Binding-site contacts:
Ligand atom N3 contacts residue SER198 of chain 1.A at 3.0 Å (h-bond).
Ligand atom C24 contacts residue ARG220 of chain 1.A at 3.5 Å.
Ligand atom C30 contacts residue ALA93 of chain 1.A at 3.7 Å (hydrophobic).
Ligand atom C25 contacts residue LEU92 of chain 1.A at 3.6 Å (hydrophobic).
Ligand atom C25 contacts residue THR91 of chain 1.A at 3.5 Å.
Ligand atom C12 contacts residue GLN195 of chain 1.A at 3.7 Å.
Ligand atom N5 contacts residue SER193 of chain 1.A at 3.6 Å.
Ligand atom O1 contacts residue TRP218 of chain 1.A at 3.1 Å.
Ligand atom N6 contacts residue GLY229 of chain 1.A at 3.5 Å.
Ligand atom N7 contacts residue GLY221 of chain 1.A at 3.0 Å (h-bond).
Ligand atom O1 contacts residue GLY219 of chain 1.A at 3.3 Å (h-bond).
Ligand atom C5 contacts residue SER198 of chain 1.A at 2.5 Å.
Ligand atom N3 contacts residue SER217 of chain 1.A at 2.8 Å (h-bond).
Ligand atom N6 contacts residue ASP192 of chain 1.A at 2.9 Å (salt-bridge).
Ligand atom N7 contacts residue ASP192 of chain 1.A at 2.9 Å (salt-bridge).
Ligand atom O3 contacts residue GLN195 of chain 1.A at 2.7 Å (h-bond).
Ligand atom C19 contacts residue HIS94 of chain 1.A at 3.6 Å.
Ligand atom C24 contacts residue THR91 of chain 1.A at 3.3 Å.
Ligand atom C3 contacts residue HIS94 of chain 1.A at 3.1 Å.
Ligand atom C29 contacts residue HIS94 of chain 1.A at 3.5 Å.
Ligand atom C23 contacts residue ASP192 of chain 1.A at 3.6 Å.
Ligand atom O2 contacts residue SER198 of chain 1.A at 2.0 Å (h-bond).
Ligand atom C28 contacts residue HIS94 of chain 1.A at 3.6 Å.
Ligand atom C24 contacts residue LEU92 of chain 1.A at 3.4 Å (hydrophobic).
Ligand atom C26 contacts residue THR91 of chain 1.A at 3.1 Å.
Ligand atom C27 contacts residue ASP90 of chain 1.A at 3.2 Å.
Ligand atom C20 contacts residue SER198 of chain 1.A at 2.9 Å.
Ligand atom N3 contacts residue HIS46 of chain 1.A at 3.5 Å (h-bond).
Ligand atom O5 contacts residue GLY219 of chain 1.A at 3.7 Å.
Ligand atom C20 contacts residue CYS194 of chain 1.A at 3.3 Å (hydrophobic).
Ligand atom O5 contacts residue ARG220 of chain 1.A at 2.9 Å (salt-bridge).
Ligand atom N1 contacts residue GLY219 of chain 1.A at 2.8 Å (h-bond).
Ligand atom C23 contacts residue SER193 of chain 1.A at 3.2 Å.
Ligand atom N7 contacts residue SER193 of chain 1.A at 3.7 Å.
Ligand atom O2 contacts residue HIS46 of chain 1.A at 2.8 Å (h-bond).
Ligand atom N6 contacts residue SER193 of chain 1.A at 2.7 Å (h-bond).
Ligand atom C4 contacts residue SER217 of chain 1.A at 3.7 Å.
Ligand atom C30 contacts residue LEU92 of chain 1.A at 3.6 Å (hydrophobic).
Ligand atom C6 contacts residue HIS46 of chain 1.A at 3.6 Å.
Ligand atom C6 contacts residue SER198 of chain 1.A at 1.6 Å.

Sequence of chain 1.A:
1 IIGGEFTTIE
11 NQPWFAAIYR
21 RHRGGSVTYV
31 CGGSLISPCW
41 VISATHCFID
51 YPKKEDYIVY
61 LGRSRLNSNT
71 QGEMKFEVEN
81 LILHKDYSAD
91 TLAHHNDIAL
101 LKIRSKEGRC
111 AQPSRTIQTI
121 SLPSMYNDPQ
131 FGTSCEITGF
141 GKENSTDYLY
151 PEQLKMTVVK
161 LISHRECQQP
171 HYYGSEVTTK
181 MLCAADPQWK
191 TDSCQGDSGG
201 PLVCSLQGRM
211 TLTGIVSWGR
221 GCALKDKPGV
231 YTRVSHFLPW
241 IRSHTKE

The protein below binds the small molecule below.
Small molecule (SMILES): N=C(N)NCCC[C@@H](C=O)NC(=O)CN1C(=O)[C@@H](NS(=O)(=O)Cc2ccccc2)N=C(c2ccccc2)c2ccccc21